Binding-site contacts:
Ligand atom C12 contacts residue THR190 of chain 1.B at 3.3 Å.
Ligand atom C11 contacts residue PHE191 of chain 1.B at 3.8 Å (hydrophobic).
Ligand atom C15 contacts residue PHE191 of chain 1.B at 3.7 Å (hydrophobic).
Ligand atom C8 contacts residue GLY192 of chain 1.B at 3.7 Å.
Ligand atom N23 contacts residue GLU77 of chain 1.B at 3.1 Å (salt-bridge).
Ligand atom N23 contacts residue HIS264 of chain 1.B at 2.7 Å (h-bond).
Ligand atom O28 contacts residue GLU77 of chain 1.B at 2.5 Å (salt-bridge).
Ligand atom O24 contacts residue THR190 of chain 1.B at 2.6 Å (h-bond).
Ligand atom O24 contacts residue HIS78 of chain 1.B at 3.8 Å.
Ligand atom O28 contacts residue HIS264 of chain 1.B at 3.1 Å (h-bond).
Ligand atom C3 contacts residue PHE193 of chain 1.B at 3.6 Å (hydrophobic).
Ligand atom O28 contacts residue HIS78 of chain 1.B at 3.1 Å (h-bond).
Ligand atom C19 contacts residue PHE191 of chain 1.B at 3.5 Å (hydrophobic).
Ligand atom O24 contacts residue ZN1 of chain 1.E at 2.2 Å.
Ligand atom O28 contacts residue ASP241 of chain 1.B at 3.1 Å (salt-bridge).
Ligand atom C12 contacts residue PHE191 of chain 1.B at 3.4 Å (hydrophobic).
Ligand atom O7 contacts residue ILE197 of chain 1.B at 3.8 Å.
Ligand atom C13 contacts residue PHE191 of chain 1.B at 3.7 Å (hydrophobic).
Ligand atom O20 contacts residue ASP241 of chain 1.B at 3.1 Å (salt-bridge).
Ligand atom C22 contacts residue MET62 of chain 1.B at 3.4 Å (hydrophobic).
Ligand atom C2 contacts residue GLY192 of chain 1.B at 3.6 Å.
Ligand atom C15 contacts residue THR190 of chain 1.B at 3.4 Å.
Ligand atom C3 contacts residue ILE197 of chain 1.B at 3.8 Å (hydrophobic).
Ligand atom O20 contacts residue LYS238 of chain 1.B at 3.2 Å (salt-bridge).
Ligand atom O7 contacts residue VAL216 of chain 1.B at 3.5 Å.
Ligand atom C17 contacts residue ZN1 of chain 1.E at 3.0 Å.
Ligand atom N23 contacts residue ASP241 of chain 1.B at 3.6 Å (salt-bridge).
Ligand atom C14 contacts residue THR190 of chain 1.B at 3.5 Å.
Ligand atom C22 contacts residue HIS264 of chain 1.B at 3.7 Å.
Ligand atom O24 contacts residue ASP241 of chain 1.B at 3.4 Å (salt-bridge).
Ligand atom C10 contacts residue MET62 of chain 1.B at 3.8 Å (hydrophobic).
Ligand atom C1 contacts residue GLY192 of chain 1.B at 3.8 Å.
Ligand atom N23 contacts residue ZN1 of chain 1.E at 3.1 Å.
Ligand atom C17 contacts residue ASP241 of chain 1.B at 3.5 Å.
Ligand atom C17 contacts residue THR190 of chain 1.B at 3.5 Å.
Ligand atom C30 contacts residue LEU223 of chain 1.B at 3.8 Å (hydrophobic).
Ligand atom O24 contacts residue HIS237 of chain 1.B at 3.1 Å (h-bond).
Ligand atom O28 contacts residue ZN1 of chain 1.E at 2.2 Å.
Ligand atom C4 contacts residue ILE197 of chain 1.B at 3.7 Å (hydrophobic).
Ligand atom C2 contacts residue LEU200 of chain 1.B at 3.7 Å (hydrophobic).

Sequence of chain 1.B:
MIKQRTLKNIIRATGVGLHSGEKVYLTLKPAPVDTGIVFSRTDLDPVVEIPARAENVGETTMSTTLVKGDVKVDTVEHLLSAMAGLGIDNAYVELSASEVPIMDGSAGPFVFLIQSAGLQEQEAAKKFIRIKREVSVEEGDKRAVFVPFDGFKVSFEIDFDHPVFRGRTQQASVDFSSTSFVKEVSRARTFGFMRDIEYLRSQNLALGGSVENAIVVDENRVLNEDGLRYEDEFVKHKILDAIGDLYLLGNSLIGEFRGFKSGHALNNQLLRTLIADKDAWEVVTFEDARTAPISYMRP

This small molecule binds to this protein.
Small molecule (SMILES): C[C@@](CCc1ccc(-c2ccc(OCCCN3CCOCC3)cc2)cc1)(C(=O)NO)S(C)(=O)=O